Sequence of chain 1.D:
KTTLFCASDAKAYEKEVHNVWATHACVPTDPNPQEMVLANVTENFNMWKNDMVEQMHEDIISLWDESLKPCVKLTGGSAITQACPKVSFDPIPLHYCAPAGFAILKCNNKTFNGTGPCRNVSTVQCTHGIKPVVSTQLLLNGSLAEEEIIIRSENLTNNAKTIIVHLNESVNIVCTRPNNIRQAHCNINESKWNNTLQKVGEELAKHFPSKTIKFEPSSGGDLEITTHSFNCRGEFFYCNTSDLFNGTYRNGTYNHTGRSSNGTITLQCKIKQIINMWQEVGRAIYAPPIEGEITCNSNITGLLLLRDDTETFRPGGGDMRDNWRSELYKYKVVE

Binding-site contacts:
Ligand atom C06 contacts residue GLY339 of chain 1.D at 3.3 Å.
Ligand atom C15 contacts residue MET290 of chain 1.D at 3.6 Å (hydrophobic).
Ligand atom N14 contacts residue GLY339 of chain 1.D at 2.8 Å (h-bond).
Ligand atom O18 contacts residue GLY339 of chain 1.D at 3.4 Å (h-bond).
Ligand atom O18 contacts residue MET341 of chain 1.D at 3.4 Å.
Ligand atom C17 contacts residue TRP291 of chain 1.D at 3.6 Å (hydrophobic).
Ligand atom N03 contacts residue MET290 of chain 1.D at 2.7 Å (h-bond).
Ligand atom C13 contacts residue GLY339 of chain 1.D at 3.6 Å.
Ligand atom O16 contacts residue MET290 of chain 1.D at 3.1 Å (h-bond).
Ligand atom C27 contacts residue GLU237 of chain 1.D at 3.8 Å.
Ligand atom N03 contacts residue GLU293 of chain 1.D at 3.3 Å (salt-bridge).
Ligand atom F23 contacts residue SER140 of chain 1.D at 3.4 Å.
Ligand atom C27 contacts residue ASN289 of chain 1.D at 3.1 Å.
Ligand atom C20 contacts residue GLU237 of chain 1.D at 3.5 Å.
Ligand atom N28 contacts residue GLU293 of chain 1.D at 3.4 Å (salt-bridge).
Ligand atom N19 contacts residue ASN289 of chain 1.D at 2.8 Å (h-bond).
Ligand atom C22 contacts residue SER242 of chain 1.D at 3.4 Å.
Ligand atom C05 contacts residue GLY339 of chain 1.D at 3.6 Å.
Ligand atom N19 contacts residue TRP291 of chain 1.D at 3.8 Å.
Ligand atom C02 contacts residue VAL294 of chain 1.D at 3.7 Å (hydrophobic).
Ligand atom N28 contacts residue VAL294 of chain 1.D at 3.7 Å.
Ligand atom N19 contacts residue GLU237 of chain 1.D at 3.4 Å.
Ligand atom F23 contacts residue SER242 of chain 1.D at 3.2 Å.
Ligand atom CL25 contacts residue ASN244 of chain 1.D at 3.8 Å.
Ligand atom O16 contacts residue ASN289 of chain 1.D at 3.4 Å (h-bond).
Ligand atom C contacts residue GLY338 of chain 1.D at 3.6 Å.
Ligand atom F23 contacts residue VAL139 of chain 1.D at 3.6 Å.
Ligand atom C02 contacts residue GLU293 of chain 1.D at 3.7 Å.
Ligand atom C12 contacts residue GLY339 of chain 1.D at 3.5 Å.
Ligand atom C20 contacts residue ASN289 of chain 1.D at 3.4 Å.
Ligand atom N28 contacts residue GLY295 of chain 1.D at 3.4 Å (h-bond).
Ligand atom C26 contacts residue ILE288 of chain 1.D at 3.6 Å (hydrophobic).
Ligand atom N28 contacts residue MET290 of chain 1.D at 3.0 Å (h-bond).
Ligand atom CL25 contacts residue PHE249 of chain 1.D at 3.7 Å.
Ligand atom CL25 contacts residue PHE243 of chain 1.D at 3.6 Å.
Ligand atom C27 contacts residue ILE288 of chain 1.D at 3.5 Å (hydrophobic).
Ligand atom C02 contacts residue MET290 of chain 1.D at 3.2 Å (hydrophobic).
Ligand atom O18 contacts residue TRP291 of chain 1.D at 3.5 Å.
Ligand atom C07 contacts residue GLY339 of chain 1.D at 3.4 Å.
Ligand atom C21 contacts residue SER242 of chain 1.D at 3.6 Å.

A small-molecule ligand and the protein it binds are described below.
Small molecule (SMILES): [H]/N=C(/N)NC[C@H]1Cc2cc(CNC)ccc2[C@@H]1NC(=O)C(=O)Nc1ccc(Cl)c(F)c1